The protein below binds the small molecule below.
Small molecule (SMILES): CC[C@H](C)[C@H](NC(=O)[C@@H](NC(=O)[C@H](CC1=CN=C2CC=CC=C12)NC(C)=O)C(C)C)C(=O)N1CCC[C@H]1C(N)=O

Sequence of chain 2.A:
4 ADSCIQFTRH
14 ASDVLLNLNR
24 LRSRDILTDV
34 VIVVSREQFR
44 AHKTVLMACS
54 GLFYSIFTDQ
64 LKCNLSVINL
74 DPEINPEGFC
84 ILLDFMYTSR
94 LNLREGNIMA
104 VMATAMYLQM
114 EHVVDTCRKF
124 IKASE

Binding-site contacts:
Ligand atom CD2 contacts residue PHE10 of chain 2.A at 3.9 Å (hydrophobic).
Ligand atom N contacts residue GLN9 of chain 2.A at 2.8 Å (h-bond).
Ligand atom O contacts residue ILE8 of chain 2.A at 3.5 Å.
Ligand atom CZ3 contacts residue LEU94 of chain 1.A at 3.8 Å (hydrophobic).
Ligand atom CE3 contacts residue GLN9 of chain 2.A at 3.5 Å.
Ligand atom CG1 contacts residue THR11 of chain 2.A at 3.6 Å.
Ligand atom O contacts residue PHE10 of chain 2.A at 3.4 Å.
Ligand atom NE1 contacts residue THR119 of chain 1.A at 3.6 Å.
Ligand atom O contacts residue GLN9 of chain 2.A at 3.8 Å.
Ligand atom CB contacts residue GLN9 of chain 2.A at 3.6 Å.
Ligand atom CD1 contacts residue THR119 of chain 1.A at 3.8 Å.
Ligand atom CE2 contacts residue HIS115 of chain 1.A at 3.8 Å.
Ligand atom C contacts residue PHE10 of chain 2.A at 3.7 Å (hydrophobic).
Ligand atom CD1 contacts residue PHE10 of chain 2.A at 3.8 Å (hydrophobic).
Ligand atom CA contacts residue GLN9 of chain 2.A at 3.2 Å.
Ligand atom CD contacts residue CYS7 of chain 2.A at 3.3 Å (hydrophobic).
Ligand atom CG2 contacts residue THR11 of chain 2.A at 3.9 Å.
Ligand atom CZ3 contacts residue PHE10 of chain 2.A at 3.7 Å (hydrophobic).
Ligand atom CG2 contacts residue EDO1 of chain 2.I at 3.8 Å.
Ligand atom CE3 contacts residue PHE10 of chain 2.A at 3.6 Å (hydrophobic).
Ligand atom CH2 contacts residue PHE10 of chain 2.A at 3.9 Å (hydrophobic).
Ligand atom CB contacts residue ARG93 of chain 1.A at 3.7 Å.
Ligand atom CZ2 contacts residue HIS115 of chain 1.A at 3.6 Å.
Ligand atom CA contacts residue GLN9 of chain 2.A at 3.9 Å.
Ligand atom CG contacts residue CYS7 of chain 2.A at 3.8 Å (hydrophobic).
Ligand atom CE3 contacts residue ILE8 of chain 2.A at 3.6 Å (hydrophobic).
Ligand atom NE1 contacts residue PHE10 of chain 2.A at 3.5 Å.
Ligand atom O contacts residue THR11 of chain 2.A at 3.0 Å (h-bond).
Ligand atom CG2 contacts residue GLN9 of chain 2.A at 3.7 Å.
Ligand atom CZ2 contacts residue THR119 of chain 1.A at 3.7 Å.
Ligand atom NE1 contacts residue HIS115 of chain 1.A at 3.3 Å (h-bond).
Ligand atom CZ3 contacts residue PHE88 of chain 1.A at 3.8 Å (hydrophobic).
Ligand atom O contacts residue GLN9 of chain 2.A at 2.9 Å (h-bond).
Ligand atom C contacts residue GLN9 of chain 2.A at 3.5 Å.
Ligand atom CE2 contacts residue THR119 of chain 1.A at 3.7 Å.
Ligand atom CZ3 contacts residue ILE8 of chain 2.A at 3.9 Å (hydrophobic).
Ligand atom CG contacts residue ARG93 of chain 1.A at 3.7 Å.
Ligand atom CE2 contacts residue PHE10 of chain 2.A at 3.5 Å (hydrophobic).
Ligand atom CH2 contacts residue PHE88 of chain 1.A at 3.5 Å (hydrophobic).
Ligand atom CD contacts residue EDO1 of chain 2.I at 3.9 Å.

Sequence of chain 1.A:
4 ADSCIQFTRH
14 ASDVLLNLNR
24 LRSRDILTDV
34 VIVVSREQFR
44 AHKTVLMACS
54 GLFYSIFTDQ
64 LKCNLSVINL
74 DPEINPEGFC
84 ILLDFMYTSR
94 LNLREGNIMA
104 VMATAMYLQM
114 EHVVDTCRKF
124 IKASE